A protein and the small-molecule ligand that binds it are described below.
Small molecule (SMILES): CC(C)C[C@@H]1NC(=O)[C@H](C)NC(=O)[C@]2(/C=C/CCCCCC[C@](C)(C(=O)N[C@H](C(=O)N[C@H](C=O)CC(N)=O)C(C)C)NC(=O)[C@H](CCC(N)=O)NC1=O)CCCCCCCC[C@](C)(NC(=O)[C@H](CCC(N)=O)NC(=O)[C@@H](N)CC(N)=O)C(=O)N[C@@H](CCCN=C(N)N)C(=O)N[C@@H](C)C(=O)N[C@@H](CCC(N)=O)C(=O)N2

Sequence of chain 1.W:
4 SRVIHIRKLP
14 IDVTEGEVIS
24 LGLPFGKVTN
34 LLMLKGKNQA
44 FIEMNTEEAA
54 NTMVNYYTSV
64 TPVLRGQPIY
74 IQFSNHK

Binding-site contacts:
Ligand atom O contacts residue NH21 of chain 1.MB at 3.9 Å.
Ligand atom CD2 contacts residue THR32 of chain 1.W at 4.1 Å.
Ligand atom NE contacts residue GLU18 of chain 1.W at 4.2 Å.
Ligand atom CD2 contacts residue VAL31 of chain 1.W at 3.6 Å (hydrophobic).
Ligand atom O contacts residue NH21 of chain 1.MB at 2.9 Å (h-bond).
Ligand atom OD1 contacts residue LYS30 of chain 1.W at 3.2 Å.
Ligand atom CB contacts residue NH21 of chain 1.MB at 3.7 Å.
Ligand atom CD2 contacts residue ASN33 of chain 1.W at 3.9 Å.
Ligand atom N contacts residue NH21 of chain 1.MB at 3.0 Å (h-bond).
Ligand atom CG1 contacts residue ILE22 of chain 1.W at 3.5 Å (hydrophobic).
Ligand atom CD1 contacts residue ASN33 of chain 1.W at 3.7 Å.
Ligand atom CG contacts residue LYS30 of chain 1.W at 3.8 Å.
Ligand atom CB contacts residue GLY19 of chain 1.W at 4.0 Å.
Ligand atom ND2 contacts residue LYS30 of chain 1.W at 3.6 Å.
Ligand atom CD2 contacts residue ILE22 of chain 1.W at 3.5 Å (hydrophobic).
Ligand atom ND2 contacts residue VAL31 of chain 1.W at 3.2 Å (h-bond).
Ligand atom OD1 contacts residue GLU18 of chain 1.W at 3.9 Å.
Ligand atom N contacts residue ILE22 of chain 1.W at 3.9 Å.
Ligand atom ND2 contacts residue LEU26 of chain 1.W at 4.2 Å.
Ligand atom CG contacts residue GLU18 of chain 1.W at 4.0 Å.
Ligand atom O contacts residue NH21 of chain 1.MB at 2.0 Å (h-bond).
Ligand atom CD1 contacts residue THR32 of chain 1.W at 3.8 Å.
Ligand atom CA contacts residue GLU18 of chain 1.W at 3.9 Å.
Ligand atom C contacts residue NH21 of chain 1.MB at 1.3 Å.
Ligand atom OD1 contacts residue VAL31 of chain 1.W at 4.1 Å.
Ligand atom CB contacts residue ILE22 of chain 1.W at 4.0 Å (hydrophobic).
Ligand atom CB contacts residue LEU34 of chain 1.W at 4.1 Å (hydrophobic).
Ligand atom CB contacts residue GLU18 of chain 1.W at 3.4 Å.
Ligand atom CA contacts residue NH21 of chain 1.MB at 2.6 Å.
Ligand atom CG2 contacts residue LEU26 of chain 1.W at 3.5 Å (hydrophobic).
Ligand atom CG contacts residue VAL31 of chain 1.W at 3.9 Å (hydrophobic).
Ligand atom O contacts residue LEU26 of chain 1.W at 3.4 Å.
Ligand atom CB contacts residue GLU18 of chain 1.W at 3.6 Å.
Ligand atom N contacts residue GLU18 of chain 1.W at 4.0 Å.
Ligand atom C contacts residue GLU18 of chain 1.W at 4.2 Å.
Ligand atom C contacts residue NH21 of chain 1.MB at 3.1 Å.
Ligand atom O contacts residue GLU18 of chain 1.W at 3.6 Å.
Ligand atom CA contacts residue ILE22 of chain 1.W at 4.1 Å (hydrophobic).
Ligand atom CG contacts residue ILE22 of chain 1.W at 3.9 Å (hydrophobic).
Ligand atom CD contacts residue GLU18 of chain 1.W at 3.8 Å.